Binding-site contacts:
Ligand atom C10 contacts residue GLN398 of chain 1.A at 4.0 Å.
Ligand atom C7 contacts residue THR248 of chain 1.A at 3.7 Å.
Ligand atom C10 contacts residue MET84 of chain 1.A at 4.2 Å (hydrophobic).
Ligand atom C17 contacts residue VAL87 of chain 1.A at 3.9 Å (hydrophobic).
Ligand atom C6 contacts residue ALA244 of chain 1.A at 4.1 Å (hydrophobic).
Ligand atom C5 contacts residue HEM1 of chain 1.C at 3.9 Å.
Ligand atom C16 contacts residue PHE179 of chain 1.A at 3.9 Å (hydrophobic).
Ligand atom C15 contacts residue ALA243 of chain 1.A at 3.9 Å (hydrophobic).
Ligand atom O contacts residue VAL87 of chain 1.A at 4.3 Å.
Ligand atom C contacts residue ALA240 of chain 1.A at 3.9 Å (hydrophobic).
Ligand atom C1 contacts residue PHE92 of chain 1.A at 3.6 Å (hydrophobic).
Ligand atom C2 contacts residue ALA244 of chain 1.A at 4.4 Å (hydrophobic).
Ligand atom C18 contacts residue ALA240 of chain 1.A at 4.2 Å (hydrophobic).
Ligand atom C2 contacts residue PHE92 of chain 1.A at 3.8 Å (hydrophobic).
Ligand atom C3 contacts residue PHE92 of chain 1.A at 4.0 Å (hydrophobic).
Ligand atom C8 contacts residue GLN398 of chain 1.A at 4.2 Å.
Ligand atom C4 contacts residue ALA244 of chain 1.A at 3.8 Å (hydrophobic).
Ligand atom C16 contacts residue VAL87 of chain 1.A at 4.1 Å (hydrophobic).
Ligand atom C6 contacts residue THR248 of chain 1.A at 4.1 Å.
Ligand atom C10 contacts residue PHE180 of chain 1.A at 4.2 Å (hydrophobic).
Ligand atom C12 contacts residue ALA243 of chain 1.A at 4.3 Å (hydrophobic).
Ligand atom C9 contacts residue LEU294 of chain 1.A at 3.9 Å (hydrophobic).
Ligand atom C15 contacts residue PHE179 of chain 1.A at 4.0 Å (hydrophobic).
Ligand atom C5 contacts residue ALA244 of chain 1.A at 3.9 Å (hydrophobic).
Ligand atom C2 contacts residue ALA240 of chain 1.A at 4.1 Å (hydrophobic).
Ligand atom C14 contacts residue PHE92 of chain 1.A at 4.0 Å (hydrophobic).
Ligand atom C1 contacts residue ALA240 of chain 1.A at 3.7 Å (hydrophobic).
Ligand atom C14 contacts residue MET84 of chain 1.A at 3.7 Å (hydrophobic).
Ligand atom C9 contacts residue MET84 of chain 1.A at 4.1 Å (hydrophobic).
Ligand atom C6 contacts residue HEM1 of chain 1.C at 3.5 Å.
Ligand atom C14 contacts residue GLY83 of chain 1.A at 4.3 Å.
Ligand atom C11 contacts residue PHE180 of chain 1.A at 4.2 Å (hydrophobic).
Ligand atom C16 contacts residue GLY83 of chain 1.A at 3.8 Å.
Ligand atom C7 contacts residue VAL291 of chain 1.A at 4.4 Å (hydrophobic).
Ligand atom C11 contacts residue MET84 of chain 1.A at 3.7 Å (hydrophobic).
Ligand atom C7 contacts residue GLN398 of chain 1.A at 4.1 Å.
Ligand atom O contacts residue GLN239 of chain 1.A at 3.8 Å.
Ligand atom C7 contacts residue ALA244 of chain 1.A at 4.5 Å (hydrophobic).
Ligand atom C9 contacts residue GLN398 of chain 1.A at 3.7 Å.
Ligand atom C18 contacts residue VAL87 of chain 1.A at 4.0 Å (hydrophobic).

A small-molecule ligand and the protein it binds are described below.
Small molecule (SMILES): C[C@@]12CCC[C@H]1[C@@H]1CC[C@H]3CC(=O)CC[C@]3(C)[C@H]1CC2

Sequence of chain 1.A:
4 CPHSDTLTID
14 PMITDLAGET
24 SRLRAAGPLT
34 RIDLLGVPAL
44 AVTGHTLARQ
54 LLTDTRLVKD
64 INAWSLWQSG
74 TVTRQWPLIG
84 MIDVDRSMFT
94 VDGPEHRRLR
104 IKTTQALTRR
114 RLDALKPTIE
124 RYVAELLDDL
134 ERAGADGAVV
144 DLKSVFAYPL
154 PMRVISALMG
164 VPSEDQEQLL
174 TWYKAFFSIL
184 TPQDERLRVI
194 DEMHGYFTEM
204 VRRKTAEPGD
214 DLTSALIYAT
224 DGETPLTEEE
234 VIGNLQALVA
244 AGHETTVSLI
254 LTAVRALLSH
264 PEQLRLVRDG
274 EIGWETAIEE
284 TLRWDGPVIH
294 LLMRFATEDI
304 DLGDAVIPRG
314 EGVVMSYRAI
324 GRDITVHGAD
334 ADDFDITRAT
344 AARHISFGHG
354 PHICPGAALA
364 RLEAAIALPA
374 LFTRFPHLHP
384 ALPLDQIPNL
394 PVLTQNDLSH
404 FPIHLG